Sequence of chain 1.L:
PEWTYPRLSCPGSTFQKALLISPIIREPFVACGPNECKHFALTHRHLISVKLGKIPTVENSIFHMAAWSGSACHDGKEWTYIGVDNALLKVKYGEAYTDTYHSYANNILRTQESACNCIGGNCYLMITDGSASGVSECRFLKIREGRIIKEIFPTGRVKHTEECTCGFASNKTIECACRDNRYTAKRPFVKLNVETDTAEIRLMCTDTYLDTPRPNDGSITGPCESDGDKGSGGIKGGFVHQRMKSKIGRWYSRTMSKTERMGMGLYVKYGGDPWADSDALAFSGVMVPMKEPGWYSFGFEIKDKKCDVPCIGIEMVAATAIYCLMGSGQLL

Binding-site contacts:
Ligand atom N2 contacts residue PRO83 of chain 1.L at 2.7 Å (h-bond).
Ligand atom C5 contacts residue ASN284 of chain 1.L at 3.7 Å.
Ligand atom O5 contacts residue ASN284 of chain 1.L at 2.4 Å (h-bond).
Ligand atom C7 contacts residue ARG84 of chain 1.L at 3.6 Å.
Ligand atom C4 contacts residue PRO83 of chain 1.L at 4.5 Å (hydrophobic).
Ligand atom N2 contacts residue ARG84 of chain 1.L at 4.1 Å.
Ligand atom C4 contacts residue ASN284 of chain 1.L at 4.3 Å.
Ligand atom C8 contacts residue ARG84 of chain 1.L at 3.6 Å.
Ligand atom C7 contacts residue PRO83 of chain 1.L at 3.1 Å (hydrophobic).
Ligand atom C1 contacts residue ASN284 of chain 1.L at 1.4 Å.
Ligand atom C2 contacts residue PRO83 of chain 1.L at 3.3 Å (hydrophobic).
Ligand atom C8 contacts residue ASN284 of chain 1.L at 3.8 Å.
Ligand atom N2 contacts residue ASN284 of chain 1.L at 2.6 Å (h-bond).
Ligand atom O7 contacts residue LEU85 of chain 1.L at 3.5 Å (h-bond).
Ligand atom O7 contacts residue PRO83 of chain 1.L at 3.9 Å.
Ligand atom C5 contacts residue TYR82 of chain 1.L at 4.0 Å (hydrophobic).
Ligand atom C1 contacts residue TYR82 of chain 1.L at 4.5 Å (hydrophobic).
Ligand atom O3 contacts residue PRO83 of chain 1.L at 3.4 Å (h-bond).
Ligand atom C7 contacts residue LEU85 of chain 1.L at 3.9 Å (hydrophobic).
Ligand atom C8 contacts residue PRO83 of chain 1.L at 3.5 Å (hydrophobic).
Ligand atom C8 contacts residue LEU85 of chain 1.L at 3.9 Å (hydrophobic).
Ligand atom O3 contacts residue ARG84 of chain 1.L at 3.6 Å.
Ligand atom C1 contacts residue PRO83 of chain 1.L at 3.9 Å (hydrophobic).
Ligand atom C8 contacts residue ARG356 of chain 1.L at 4.2 Å.
Ligand atom O7 contacts residue ARG84 of chain 1.L at 3.6 Å.
Ligand atom C7 contacts residue ASN284 of chain 1.L at 3.7 Å.
Ligand atom C2 contacts residue ASN284 of chain 1.L at 2.5 Å.
Ligand atom C3 contacts residue ARG84 of chain 1.L at 4.3 Å.
Ligand atom C3 contacts residue PRO83 of chain 1.L at 3.1 Å (hydrophobic).
Ligand atom C3 contacts residue ASN284 of chain 1.L at 3.8 Å.

A small-molecule ligand and the protein it binds are described below.
Small molecule (SMILES): CC(=O)N[C@@H]1[C@@H](O)[C@H](O)[C@@H](CO)O[C@H]1O